Sequence of chain 1.A:
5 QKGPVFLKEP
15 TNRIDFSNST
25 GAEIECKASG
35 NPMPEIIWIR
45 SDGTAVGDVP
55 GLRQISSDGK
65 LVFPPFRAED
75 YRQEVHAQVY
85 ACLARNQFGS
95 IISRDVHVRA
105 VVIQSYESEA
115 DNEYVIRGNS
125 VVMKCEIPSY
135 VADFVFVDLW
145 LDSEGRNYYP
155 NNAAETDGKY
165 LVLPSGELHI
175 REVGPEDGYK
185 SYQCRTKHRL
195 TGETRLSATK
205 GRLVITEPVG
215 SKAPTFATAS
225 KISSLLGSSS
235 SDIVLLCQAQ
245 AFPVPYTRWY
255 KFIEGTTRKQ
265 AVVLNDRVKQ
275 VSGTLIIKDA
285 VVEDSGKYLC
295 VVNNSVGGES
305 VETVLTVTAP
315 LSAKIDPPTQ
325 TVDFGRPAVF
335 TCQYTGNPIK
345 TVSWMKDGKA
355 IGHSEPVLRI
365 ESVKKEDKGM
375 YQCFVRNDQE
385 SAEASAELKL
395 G

Binding-site contacts:
Ligand atom O6 contacts residue VAL106 of chain 1.A at 2.9 Å.
Ligand atom C1 contacts residue PHE70 of chain 1.A at 4.2 Å (hydrophobic).
Ligand atom C1 contacts residue SER23 of chain 1.A at 4.1 Å.
Ligand atom C5 contacts residue VAL106 of chain 1.A at 3.9 Å (hydrophobic).
Ligand atom C7 contacts residue ILE107 of chain 1.A at 4.2 Å (hydrophobic).
Ligand atom O6 contacts residue ILE107 of chain 1.A at 3.0 Å (h-bond).
Ligand atom C2 contacts residue SER23 of chain 1.A at 4.0 Å.
Ligand atom N2 contacts residue ASN22 of chain 1.A at 2.8 Å (h-bond).
Ligand atom C3 contacts residue SER23 of chain 1.A at 4.2 Å.
Ligand atom C6 contacts residue ALA72 of chain 1.A at 4.0 Å (hydrophobic).
Ligand atom C7 contacts residue ARG71 of chain 1.A at 4.3 Å.
Ligand atom O7 contacts residue ILE107 of chain 1.A at 3.6 Å.
Ligand atom C1 contacts residue ALA72 of chain 1.A at 4.4 Å (hydrophobic).
Ligand atom C1 contacts residue VAL106 of chain 1.A at 3.8 Å (hydrophobic).
Ligand atom C5 contacts residue ILE107 of chain 1.A at 4.1 Å (hydrophobic).
Ligand atom C6 contacts residue ILE107 of chain 1.A at 3.8 Å (hydrophobic).
Ligand atom C1 contacts residue ASN22 of chain 1.A at 1.4 Å.
Ligand atom C6 contacts residue VAL106 of chain 1.A at 3.9 Å (hydrophobic).
Ligand atom O5 contacts residue ASN22 of chain 1.A at 2.4 Å (h-bond).
Ligand atom C7 contacts residue PHE70 of chain 1.A at 3.1 Å (hydrophobic).
Ligand atom C8 contacts residue PHE70 of chain 1.A at 3.7 Å (hydrophobic).
Ligand atom C7 contacts residue ASN22 of chain 1.A at 3.5 Å.
Ligand atom N2 contacts residue PHE70 of chain 1.A at 3.7 Å.
Ligand atom C8 contacts residue SER23 of chain 1.A at 3.9 Å.
Ligand atom N2 contacts residue SER23 of chain 1.A at 3.3 Å (h-bond).
Ligand atom C4 contacts residue ASN22 of chain 1.A at 4.3 Å.
Ligand atom C2 contacts residue PHE70 of chain 1.A at 4.1 Å (hydrophobic).
Ligand atom C8 contacts residue PRO69 of chain 1.A at 3.9 Å (hydrophobic).
Ligand atom O5 contacts residue ALA72 of chain 1.A at 3.6 Å.
Ligand atom C8 contacts residue ASN22 of chain 1.A at 3.6 Å.
Ligand atom C5 contacts residue ASN22 of chain 1.A at 3.7 Å.
Ligand atom C2 contacts residue ASN22 of chain 1.A at 2.5 Å.
Ligand atom C3 contacts residue ASN22 of chain 1.A at 3.8 Å.
Ligand atom C7 contacts residue SER23 of chain 1.A at 4.3 Å.
Ligand atom O7 contacts residue ASN22 of chain 1.A at 3.9 Å.
Ligand atom O7 contacts residue PHE70 of chain 1.A at 2.9 Å (h-bond).
Ligand atom O7 contacts residue ARG71 of chain 1.A at 3.4 Å.
Ligand atom O6 contacts residue ALA72 of chain 1.A at 3.7 Å.
Ligand atom O5 contacts residue VAL106 of chain 1.A at 3.1 Å.
Ligand atom C8 contacts residue ILE107 of chain 1.A at 4.3 Å (hydrophobic).

This small molecule binds to this protein.
Small molecule (SMILES): CC(=O)N[C@H]1[C@H](O[C@H]2[C@H](O)[C@@H](NC(C)=O)CO[C@@H]2CO)O[C@H](CO)[C@@H](O[C@@H]2O[C@H](CO[C@H]3O[C@H](CO)[C@@H](O)[C@H](O)[C@@H]3O)[C@@H](O)[C@H](O)[C@@H]2O)[C@@H]1O